Binding-site contacts:
Ligand atom C12 contacts residue GLY55 of chain 1.A at 3.7 Å.
Ligand atom C19 contacts residue THR252 of chain 1.A at 3.5 Å.
Ligand atom N3 contacts residue GLY251 of chain 1.A at 3.6 Å.
Ligand atom C19 contacts residue ASP249 of chain 1.A at 3.5 Å.
Ligand atom C10 contacts residue PHE129 of chain 1.A at 3.8 Å (hydrophobic).
Ligand atom C14 contacts residue TYR219 of chain 1.A at 3.9 Å (hydrophobic).
Ligand atom C1 contacts residue GLY55 of chain 1.A at 4.2 Å.
Ligand atom C13 contacts residue SER56 of chain 1.A at 3.8 Å.
Ligand atom C17 contacts residue VAL90 of chain 1.A at 3.8 Å (hydrophobic).
Ligand atom C17 contacts residue ARG149 of chain 1.A at 3.9 Å.
Ligand atom C7 contacts residue LEU51 of chain 1.A at 3.5 Å (hydrophobic).
Ligand atom O1 contacts residue TYR92 of chain 1.A at 3.4 Å.
Ligand atom C8 contacts residue LEU51 of chain 1.A at 3.6 Å (hydrophobic).
Ligand atom N2 contacts residue SER56 of chain 1.A at 4.0 Å.
Ligand atom C8 contacts residue TRP136 of chain 1.A at 3.9 Å (hydrophobic).
Ligand atom C9 contacts residue TYR92 of chain 1.A at 4.1 Å (hydrophobic).
Ligand atom N2 contacts residue ASP53 of chain 1.A at 2.7 Å (salt-bridge).
Ligand atom C1 contacts residue ASP249 of chain 1.A at 3.8 Å.
Ligand atom C1 contacts residue ASP53 of chain 1.A at 3.5 Å.
Ligand atom C7 contacts residue GLY251 of chain 1.A at 3.6 Å.
Ligand atom N3 contacts residue ASP249 of chain 1.A at 2.8 Å (salt-bridge).
Ligand atom N3 contacts residue GLY55 of chain 1.A at 3.9 Å.
Ligand atom C10 contacts residue TYR92 of chain 1.A at 3.6 Å (hydrophobic).
Ligand atom C14 contacts residue GLY55 of chain 1.A at 3.5 Å.
Ligand atom N3 contacts residue ASP53 of chain 1.A at 2.9 Å (salt-bridge).
Ligand atom C16 contacts residue ARG149 of chain 1.A at 3.5 Å.
Ligand atom C3 contacts residue ASP53 of chain 1.A at 3.9 Å.
Ligand atom C4 contacts residue SER56 of chain 1.A at 4.1 Å.
Ligand atom C15 contacts residue ILE147 of chain 1.A at 3.8 Å (hydrophobic).
Ligand atom C13 contacts residue GLY55 of chain 1.A at 3.9 Å.
Ligand atom C1 contacts residue GLY251 of chain 1.A at 4.2 Å.
Ligand atom C6 contacts residue GLY251 of chain 1.A at 3.9 Å.
Ligand atom C15 contacts residue TYR219 of chain 1.A at 3.9 Å (hydrophobic).
Ligand atom C9 contacts residue PHE129 of chain 1.A at 3.9 Å (hydrophobic).
Ligand atom C12 contacts residue SER56 of chain 1.A at 3.9 Å.
Ligand atom N1 contacts residue ASP249 of chain 1.A at 4.1 Å.
Ligand atom C6 contacts residue ASP53 of chain 1.A at 4.0 Å.
Ligand atom C16 contacts residue ILE147 of chain 1.A at 4.1 Å (hydrophobic).
Ligand atom C18 contacts residue VAL90 of chain 1.A at 4.0 Å (hydrophobic).
Ligand atom C6 contacts residue LEU51 of chain 1.A at 4.1 Å (hydrophobic).

Sequence of chain 1.A:
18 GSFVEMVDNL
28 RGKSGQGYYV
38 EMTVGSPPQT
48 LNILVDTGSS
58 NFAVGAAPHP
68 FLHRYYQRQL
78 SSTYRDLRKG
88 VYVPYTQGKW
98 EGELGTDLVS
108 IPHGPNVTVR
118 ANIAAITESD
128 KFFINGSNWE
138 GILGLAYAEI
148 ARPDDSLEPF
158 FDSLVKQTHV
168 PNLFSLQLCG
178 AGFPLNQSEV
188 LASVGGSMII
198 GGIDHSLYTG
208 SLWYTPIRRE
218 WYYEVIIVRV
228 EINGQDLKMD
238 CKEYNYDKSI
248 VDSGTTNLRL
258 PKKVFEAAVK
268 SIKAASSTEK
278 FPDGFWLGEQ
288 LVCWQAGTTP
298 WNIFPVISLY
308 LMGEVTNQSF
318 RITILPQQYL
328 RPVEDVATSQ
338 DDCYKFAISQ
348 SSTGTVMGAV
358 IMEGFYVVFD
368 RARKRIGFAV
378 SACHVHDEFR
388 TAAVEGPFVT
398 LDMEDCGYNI

This protein binds this small molecule.
Small molecule (SMILES): [H]/N=C1\N[C@](CCC2CCCCC2)(CC2CCCCC2)C(=O)N1C